Binding-site contacts:
Ligand atom C55 contacts residue PHE228 of chain 1.A at 3.4 Å (hydrophobic).
Ligand atom O5 contacts residue GLY212 of chain 1.B at 3.0 Å (h-bond).
Ligand atom O8R contacts residue GLU230 of chain 1.B at 3.0 Å (salt-bridge).
Ligand atom O8R contacts residue ALA231 of chain 1.B at 2.9 Å (h-bond).
Ligand atom N21 contacts residue HIS136 of chain 1.B at 3.4 Å (h-bond).
Ligand atom O63 contacts residue PHE321 of chain 1.C at 3.0 Å (h-bond).
Ligand atom N22 contacts residue HIS136 of chain 1.B at 3.2 Å (h-bond).
Ligand atom C7B contacts residue GLU230 of chain 1.B at 3.3 Å.
Ligand atom O7R contacts residue GLU229 of chain 1.B at 3.1 Å (salt-bridge).
Ligand atom O5B contacts residue ALA208 of chain 1.B at 2.7 Å (h-bond).
Ligand atom O44 contacts residue HIS136 of chain 1.B at 3.2 Å.
Ligand atom N24 contacts residue HIS136 of chain 1.B at 3.3 Å (h-bond).
Ligand atom C2R contacts residue GLU229 of chain 1.B at 3.0 Å.
Ligand atom N23 contacts residue HIS136 of chain 1.B at 2.9 Å (h-bond).
Ligand atom O63 contacts residue ALA294 of chain 1.A at 3.3 Å (h-bond).
Ligand atom O7R contacts residue GLY211 of chain 1.B at 3.0 Å (h-bond).
Ligand atom C9B contacts residue THR181 of chain 1.B at 3.3 Å.
Ligand atom C50 contacts residue ILE138 of chain 1.B at 3.4 Å (hydrophobic).
Ligand atom N33 contacts residue MET184 of chain 1.B at 3.4 Å.
Ligand atom O34 contacts residue THR185 of chain 1.B at 3.0 Å (h-bond).
Ligand atom C47 contacts residue LYS169 of chain 1.A at 3.4 Å.
Ligand atom O5 contacts residue GLY211 of chain 1.B at 3.4 Å.
Ligand atom C20 contacts residue HIS136 of chain 1.B at 3.3 Å.
Ligand atom O51 contacts residue HIS136 of chain 1.B at 3.3 Å.
Ligand atom C14 contacts residue HIS136 of chain 1.B at 3.4 Å.
Ligand atom O4 contacts residue LEU183 of chain 1.B at 3.3 Å.
Ligand atom O51 contacts residue ASP137 of chain 1.B at 2.8 Å (salt-bridge).
Ligand atom N59 contacts residue PHE228 of chain 1.A at 3.3 Å.
Ligand atom O28 contacts residue PHE321 of chain 1.C at 3.4 Å.
Ligand atom C7B contacts residue GLY228 of chain 1.B at 3.2 Å.
Ligand atom CO contacts residue HIS136 of chain 1.B at 2.5 Å.
Ligand atom N45 contacts residue GLY133 of chain 1.B at 2.9 Å (h-bond).
Ligand atom N3B contacts residue THR181 of chain 1.B at 2.4 Å (h-bond).
Ligand atom C56 contacts residue LEU183 of chain 1.B at 3.3 Å (hydrophobic).
Ligand atom C35 contacts residue MET184 of chain 1.B at 3.4 Å (hydrophobic).
Ligand atom N52 contacts residue ASP137 of chain 1.B at 3.4 Å.
Ligand atom N33 contacts residue THR185 of chain 1.B at 2.9 Å (h-bond).
Ligand atom O44 contacts residue VAL135 of chain 1.B at 2.9 Å (h-bond).
Ligand atom N52 contacts residue ASP173 of chain 1.A at 3.4 Å (salt-bridge).
Ligand atom O51 contacts residue ILE138 of chain 1.B at 3.1 Å (h-bond).

Sequence of chain 1.A:
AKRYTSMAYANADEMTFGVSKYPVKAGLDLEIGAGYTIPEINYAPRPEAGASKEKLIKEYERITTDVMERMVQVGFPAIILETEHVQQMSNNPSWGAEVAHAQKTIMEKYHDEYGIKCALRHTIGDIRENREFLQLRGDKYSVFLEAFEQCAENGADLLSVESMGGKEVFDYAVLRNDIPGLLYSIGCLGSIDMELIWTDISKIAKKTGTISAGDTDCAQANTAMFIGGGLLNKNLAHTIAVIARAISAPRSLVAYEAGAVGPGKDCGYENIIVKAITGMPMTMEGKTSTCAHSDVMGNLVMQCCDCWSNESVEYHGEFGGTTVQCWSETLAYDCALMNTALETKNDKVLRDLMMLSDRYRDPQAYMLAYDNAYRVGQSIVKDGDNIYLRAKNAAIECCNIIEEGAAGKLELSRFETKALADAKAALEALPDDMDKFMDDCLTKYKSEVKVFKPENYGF

Sequence of chain 1.C:
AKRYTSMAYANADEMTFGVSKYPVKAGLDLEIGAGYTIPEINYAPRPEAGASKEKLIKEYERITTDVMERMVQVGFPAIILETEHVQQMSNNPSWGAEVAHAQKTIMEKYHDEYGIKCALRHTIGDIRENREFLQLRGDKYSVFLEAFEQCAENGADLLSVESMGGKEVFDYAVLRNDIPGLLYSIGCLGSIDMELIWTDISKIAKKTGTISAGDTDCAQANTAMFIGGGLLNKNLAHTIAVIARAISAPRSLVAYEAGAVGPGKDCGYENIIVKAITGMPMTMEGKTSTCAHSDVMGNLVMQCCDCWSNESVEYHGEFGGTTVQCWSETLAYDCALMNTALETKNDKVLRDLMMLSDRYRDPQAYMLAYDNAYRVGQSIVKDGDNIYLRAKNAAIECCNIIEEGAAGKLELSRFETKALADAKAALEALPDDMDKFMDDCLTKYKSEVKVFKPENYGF

This protein binds this small molecule.
Small molecule (SMILES): CC1=C2N3C(=CC4N5C(=C(C)C6N7[C@H]([C@H](CC(N)=O)[C@@]6(C)CCC(=O)NC[C@@H](C)O[P](=O)(O)O[C@H]6[C@@H](O)[C@@H](n8cnc9cc(O)ccc98)O[C@@H]6CO)[C@]6(C)N(C1[C@@H](CCC(N)=O)[C@]6(C)CC(N)=O)[Co]357)[C@@H](CCC(N)=O)C4(C)C)[C@@H](CCC(N)=O)[C@]2(C)CC(N)=O

Sequence of chain 1.B:
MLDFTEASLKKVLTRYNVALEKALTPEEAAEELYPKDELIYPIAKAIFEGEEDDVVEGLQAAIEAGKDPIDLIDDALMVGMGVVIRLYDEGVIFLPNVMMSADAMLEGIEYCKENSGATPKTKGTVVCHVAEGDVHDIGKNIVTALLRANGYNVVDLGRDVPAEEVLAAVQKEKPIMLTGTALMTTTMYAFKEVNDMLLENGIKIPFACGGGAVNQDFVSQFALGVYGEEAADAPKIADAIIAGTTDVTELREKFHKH